Binding-site contacts:
Ligand atom C5' contacts residue HIS5 of chain 1.B at 3.4 Å.
Ligand atom N7 contacts residue SER204 of chain 2.C at 3.7 Å.
Ligand atom O5' contacts residue PHE160 of chain 2.C at 3.6 Å.
Ligand atom C2 contacts residue VAL179 of chain 2.C at 3.7 Å (hydrophobic).
Ligand atom N1 contacts residue VAL179 of chain 2.C at 3.7 Å.
Ligand atom C2' contacts residue MET181 of chain 2.C at 3.5 Å (hydrophobic).
Ligand atom C4 contacts residue VAL179 of chain 2.C at 3.5 Å (hydrophobic).
Ligand atom O6 contacts residue ASP205 of chain 2.C at 3.1 Å (salt-bridge).
Ligand atom O3' contacts residue GLU182 of chain 2.C at 2.6 Å (salt-bridge).
Ligand atom O2' contacts residue GLU182 of chain 2.C at 2.7 Å (salt-bridge).
Ligand atom O3' contacts residue MET65 of chain 2.C at 3.7 Å.
Ligand atom C6 contacts residue VAL179 of chain 2.C at 3.6 Å (hydrophobic).
Ligand atom O2' contacts residue PO41 of chain 2.H at 3.3 Å (h-bond).
Ligand atom C3' contacts residue PO41 of chain 2.H at 3.6 Å.
Ligand atom O3' contacts residue PO41 of chain 2.H at 2.6 Å (h-bond).
Ligand atom C5' contacts residue PHE160 of chain 2.C at 3.7 Å (hydrophobic).
Ligand atom C5' contacts residue MET65 of chain 2.C at 3.6 Å (hydrophobic).
Ligand atom C1' contacts residue PO41 of chain 2.H at 3.4 Å.
Ligand atom C4' contacts residue PO41 of chain 2.H at 3.4 Å.
Ligand atom O2' contacts residue GLU180 of chain 2.C at 3.3 Å.
Ligand atom C1' contacts residue SER91 of chain 2.C at 3.4 Å.
Ligand atom N3 contacts residue MET181 of chain 2.C at 3.5 Å.
Ligand atom C2 contacts residue PHE160 of chain 2.C at 3.7 Å (hydrophobic).
Ligand atom O2' contacts residue MET181 of chain 2.C at 2.8 Å (h-bond).
Ligand atom C8 contacts residue CYS92 of chain 2.C at 3.6 Å (hydrophobic).
Ligand atom N7 contacts residue GLY93 of chain 2.C at 3.6 Å.
Ligand atom O4' contacts residue SER91 of chain 2.C at 3.6 Å (h-bond).
Ligand atom N7 contacts residue CYS92 of chain 2.C at 3.5 Å.
Ligand atom C3' contacts residue GLU182 of chain 2.C at 3.4 Å.
Ligand atom O6 contacts residue GLY93 of chain 2.C at 3.6 Å.
Ligand atom N3 contacts residue VAL179 of chain 2.C at 3.6 Å.
Ligand atom O2' contacts residue ARG88 of chain 2.C at 3.2 Å (salt-bridge).
Ligand atom N7 contacts residue ASP205 of chain 2.C at 3.0 Å (salt-bridge).
Ligand atom O4' contacts residue PO41 of chain 2.H at 3.5 Å (h-bond).
Ligand atom C5 contacts residue VAL179 of chain 2.C at 3.5 Å (hydrophobic).
Ligand atom O6 contacts residue ILE207 of chain 2.C at 3.4 Å.
Ligand atom N3 contacts residue GLU180 of chain 2.C at 3.6 Å.
Ligand atom O5' contacts residue HIS5 of chain 1.B at 2.5 Å (h-bond).
Ligand atom C8 contacts residue SER91 of chain 2.C at 3.2 Å.
Ligand atom N9 contacts residue SER91 of chain 2.C at 3.6 Å.

Sequence of chain 2.C:
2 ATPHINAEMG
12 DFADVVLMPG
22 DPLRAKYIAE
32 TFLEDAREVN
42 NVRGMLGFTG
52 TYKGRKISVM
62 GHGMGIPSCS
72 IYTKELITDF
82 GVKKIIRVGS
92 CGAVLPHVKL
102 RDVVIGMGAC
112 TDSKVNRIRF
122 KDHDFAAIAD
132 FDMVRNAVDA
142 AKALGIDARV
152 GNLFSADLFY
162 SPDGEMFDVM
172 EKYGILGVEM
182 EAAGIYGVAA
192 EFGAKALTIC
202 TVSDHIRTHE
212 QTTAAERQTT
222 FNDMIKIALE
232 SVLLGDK

Sequence of chain 1.B:
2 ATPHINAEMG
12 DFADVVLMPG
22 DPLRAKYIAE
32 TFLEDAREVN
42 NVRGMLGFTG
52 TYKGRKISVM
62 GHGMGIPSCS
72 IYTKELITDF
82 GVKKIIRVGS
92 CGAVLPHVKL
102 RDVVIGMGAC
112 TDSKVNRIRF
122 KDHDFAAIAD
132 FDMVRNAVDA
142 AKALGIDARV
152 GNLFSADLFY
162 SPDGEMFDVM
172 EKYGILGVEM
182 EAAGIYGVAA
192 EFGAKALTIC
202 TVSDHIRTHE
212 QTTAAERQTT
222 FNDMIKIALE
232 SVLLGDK

A small-molecule ligand and the protein it binds are described below.
Small molecule (SMILES): O=c1[nH]cnc2c1ncn2[C@@H]1O[C@H](CO)[C@@H](O)[C@H]1O